Binding-site contacts:
Ligand atom O contacts residue LYS127 of chain 2.A at 2.9 Å (salt-bridge).
Ligand atom CB contacts residue ASN231 of chain 2.A at 3.6 Å.
Ligand atom O1P contacts residue ARG61 of chain 2.A at 2.9 Å (salt-bridge).
Ligand atom O2P contacts residue ARG134 of chain 2.A at 2.8 Å (salt-bridge).
Ligand atom P contacts residue ARG61 of chain 2.A at 3.6 Å.
Ligand atom O contacts residue LEU179 of chain 2.A at 3.5 Å.
Ligand atom C contacts residue LYS54 of chain 2.A at 3.9 Å.
Ligand atom CG2 contacts residue GLY176 of chain 2.A at 3.5 Å.
Ligand atom C contacts residue ASN180 of chain 2.A at 3.6 Å.
Ligand atom O contacts residue ASN180 of chain 2.A at 2.9 Å (h-bond).
Ligand atom CB contacts residue ASN231 of chain 2.A at 3.6 Å.
Ligand atom N contacts residue ASN180 of chain 2.A at 3.0 Å (h-bond).
Ligand atom CA contacts residue ASN231 of chain 2.A at 3.8 Å.
Ligand atom CG2 contacts residue ASN180 of chain 2.A at 3.7 Å.
Ligand atom CB contacts residue ARG65 of chain 2.A at 3.6 Å.
Ligand atom P contacts residue TYR135 of chain 2.A at 3.8 Å.
Ligand atom N contacts residue ASN231 of chain 2.A at 2.9 Å (h-bond).
Ligand atom OXT contacts residue NKL1 of chain 2.F at 3.6 Å.
Ligand atom OXT contacts residue LYS54 of chain 2.A at 3.6 Å.
Ligand atom CB contacts residue TRP235 of chain 2.A at 3.9 Å (hydrophobic).
Ligand atom C contacts residue LYS127 of chain 2.A at 3.8 Å.
Ligand atom O contacts residue ASN231 of chain 2.A at 3.0 Å (h-bond).
Ligand atom CG1 contacts residue LEU227 of chain 2.A at 3.5 Å (hydrophobic).
Ligand atom C contacts residue ASN231 of chain 2.A at 3.7 Å.
Ligand atom CG contacts residue VAL183 of chain 2.A at 3.8 Å (hydrophobic).
Ligand atom O3P contacts residue TYR135 of chain 2.A at 2.6 Å (h-bond).
Ligand atom O contacts residue VAL183 of chain 2.A at 3.5 Å.
Ligand atom P contacts residue ARG134 of chain 2.A at 3.8 Å.
Ligand atom CA contacts residue LEU179 of chain 2.A at 3.7 Å (hydrophobic).
Ligand atom O3P contacts residue ARG134 of chain 2.A at 2.8 Å (salt-bridge).
Ligand atom CG2 contacts residue NKL1 of chain 2.F at 3.8 Å.
Ligand atom CB contacts residue VAL183 of chain 2.A at 3.9 Å (hydrophobic).
Ligand atom O2P contacts residue ARG61 of chain 2.A at 3.0 Å (salt-bridge).
Ligand atom CG1 contacts residue LEU179 of chain 2.A at 3.8 Å (hydrophobic).
Ligand atom CG2 contacts residue ARG134 of chain 2.A at 3.9 Å.
Ligand atom CA contacts residue ASN231 of chain 2.A at 3.6 Å.
Ligand atom CG2 contacts residue VAL183 of chain 2.A at 3.7 Å (hydrophobic).
Ligand atom CG1 contacts residue NKL1 of chain 2.F at 3.9 Å.
Ligand atom CA contacts residue ASN180 of chain 2.A at 3.2 Å.
Ligand atom CB contacts residue ASN180 of chain 2.A at 3.2 Å.

This protein binds this small molecule.
Small molecule (SMILES): CC(C)[C@H](NC(=O)[C@@H](NC(=O)[C@H](C)NC(=O)[C@@H]1CCCN1C(=O)[C@@H](N)Cc1ccccc1)[C@@H](C)OP(=O)(O)O)C(=O)O

Sequence of chain 2.A:
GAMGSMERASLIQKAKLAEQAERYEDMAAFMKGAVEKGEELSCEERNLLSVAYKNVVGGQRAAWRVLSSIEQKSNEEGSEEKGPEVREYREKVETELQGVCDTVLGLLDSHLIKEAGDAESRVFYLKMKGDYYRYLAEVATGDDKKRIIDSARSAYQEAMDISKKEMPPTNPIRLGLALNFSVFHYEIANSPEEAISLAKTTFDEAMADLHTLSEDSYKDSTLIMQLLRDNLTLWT